This protein binds this small molecule.
Small molecule (SMILES): OC[C@H]1O[C@@H](O)[C@@H](O)[C@@H](O)[C@@H]1O

Sequence of chain 2.D:
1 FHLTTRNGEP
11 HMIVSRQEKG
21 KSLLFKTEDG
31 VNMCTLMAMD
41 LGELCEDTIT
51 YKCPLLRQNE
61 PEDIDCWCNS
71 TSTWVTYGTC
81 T

Binding-site contacts:
Ligand atom O6 contacts residue NAG1 of chain 2.T at 4.5 Å.
Ligand atom O2 contacts residue HIS2 of chain 2.D at 3.4 Å (h-bond).
Ligand atom C2 contacts residue NAG1 of chain 2.T at 2.9 Å.
Ligand atom C4 contacts residue BMA1 of chain 2.V at 3.6 Å.
Ligand atom O3 contacts residue BMA1 of chain 2.V at 1.1 Å.
Ligand atom O5 contacts residue NAG1 of chain 2.T at 2.5 Å (h-bond).
Ligand atom C3 contacts residue BMA1 of chain 2.V at 2.5 Å.
Ligand atom O2 contacts residue NAG1 of chain 2.T at 3.4 Å (h-bond).
Ligand atom O4 contacts residue BMA1 of chain 2.V at 4.0 Å.
Ligand atom C5 contacts residue NAG1 of chain 2.T at 3.8 Å.
Ligand atom C2 contacts residue HIS2 of chain 2.D at 4.5 Å.
Ligand atom O2 contacts residue BMA1 of chain 2.V at 3.0 Å (h-bond).
Ligand atom C2 contacts residue BMA1 of chain 2.V at 3.2 Å.
Ligand atom C3 contacts residue NAG1 of chain 2.T at 4.1 Å.
Ligand atom C1 contacts residue NAG1 of chain 2.T at 1.7 Å.